Sequence of chain 1.B:
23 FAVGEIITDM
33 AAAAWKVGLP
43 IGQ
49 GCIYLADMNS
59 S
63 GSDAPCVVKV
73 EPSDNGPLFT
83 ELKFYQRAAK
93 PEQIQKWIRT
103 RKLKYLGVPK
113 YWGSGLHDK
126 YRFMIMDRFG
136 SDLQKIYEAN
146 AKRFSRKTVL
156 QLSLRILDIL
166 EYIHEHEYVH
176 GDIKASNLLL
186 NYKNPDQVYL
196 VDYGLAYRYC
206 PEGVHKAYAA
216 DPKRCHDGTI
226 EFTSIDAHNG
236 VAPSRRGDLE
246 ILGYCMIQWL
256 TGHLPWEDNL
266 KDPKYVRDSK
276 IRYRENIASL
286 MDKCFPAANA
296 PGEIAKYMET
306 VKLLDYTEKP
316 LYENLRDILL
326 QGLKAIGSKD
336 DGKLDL

This small molecule binds to this protein.
Small molecule (SMILES): CCCN1C(=O)[C@@H](C)N(CCC)c2nc(Nc3cc(F)c(O)c(F)c3)ncc21

Binding-site contacts:
Ligand atom C15 contacts residue ILE43 of chain 1.B at 4.0 Å (hydrophobic).
Ligand atom C15 contacts residue LEU53 of chain 1.B at 4.0 Å (hydrophobic).
Ligand atom C6 contacts residue ASP132 of chain 1.B at 3.8 Å.
Ligand atom C7 contacts residue LEU184 of chain 1.B at 3.8 Å (hydrophobic).
Ligand atom N4 contacts residue GLY135 of chain 1.B at 3.9 Å.
Ligand atom O1 contacts residue LYS71 of chain 1.B at 2.6 Å (salt-bridge).
Ligand atom C10 contacts residue ILE43 of chain 1.B at 4.0 Å (hydrophobic).
Ligand atom C13 contacts residue PHE134 of chain 1.B at 3.9 Å (hydrophobic).
Ligand atom C3 contacts residue LYS71 of chain 1.B at 3.4 Å.
Ligand atom N1 contacts residue PHE134 of chain 1.B at 3.9 Å.
Ligand atom C18 contacts residue ILE43 of chain 1.B at 3.2 Å (hydrophobic).
Ligand atom C1 contacts residue ASP132 of chain 1.B at 3.4 Å.
Ligand atom C3 contacts residue VAL196 of chain 1.B at 3.6 Å (hydrophobic).
Ligand atom N3 contacts residue LEU184 of chain 1.B at 3.4 Å.
Ligand atom O1 contacts residue GLU83 of chain 1.B at 3.6 Å (salt-bridge).
Ligand atom N1 contacts residue VAL69 of chain 1.B at 3.6 Å.
Ligand atom C1 contacts residue VAL69 of chain 1.B at 4.0 Å (hydrophobic).
Ligand atom C8 contacts residue PHE134 of chain 1.B at 3.5 Å (hydrophobic).
Ligand atom C6 contacts residue VAL69 of chain 1.B at 3.9 Å (hydrophobic).
Ligand atom C13 contacts residue GLY135 of chain 1.B at 3.5 Å.
Ligand atom F2 contacts residue MET131 of chain 1.B at 3.4 Å.
Ligand atom N1 contacts residue ASP132 of chain 1.B at 3.3 Å (salt-bridge).
Ligand atom F2 contacts residue PRO111 of chain 1.B at 3.7 Å.
Ligand atom O1 contacts residue ASP197 of chain 1.B at 3.2 Å (salt-bridge).
Ligand atom N2 contacts residue PHE134 of chain 1.B at 3.0 Å (h-bond).
Ligand atom C10 contacts residue LEU184 of chain 1.B at 3.8 Å (hydrophobic).
Ligand atom O1 contacts residue VAL196 of chain 1.B at 3.6 Å.
Ligand atom C1 contacts residue PHE134 of chain 1.B at 3.9 Å (hydrophobic).
Ligand atom C4 contacts residue VAL196 of chain 1.B at 3.9 Å (hydrophobic).
Ligand atom F1 contacts residue LYS71 of chain 1.B at 3.4 Å.
Ligand atom C7 contacts residue PHE134 of chain 1.B at 4.1 Å (hydrophobic).
Ligand atom C2 contacts residue MET131 of chain 1.B at 4.0 Å (hydrophobic).
Ligand atom N2 contacts residue VAL69 of chain 1.B at 3.7 Å.
Ligand atom C17 contacts residue ILE51 of chain 1.B at 3.8 Å (hydrophobic).
Ligand atom C2 contacts residue VAL196 of chain 1.B at 3.9 Å (hydrophobic).
Ligand atom C1 contacts residue MET131 of chain 1.B at 3.9 Å (hydrophobic).
Ligand atom C4 contacts residue LYS71 of chain 1.B at 3.5 Å.
Ligand atom C7 contacts residue VAL69 of chain 1.B at 4.0 Å (hydrophobic).
Ligand atom N2 contacts residue ARG133 of chain 1.B at 3.6 Å.
Ligand atom C18 contacts residue GLY44 of chain 1.B at 3.9 Å.